The small molecule below binds the protein below.
Small molecule (SMILES): O=C(Nc1ccc(-c2ccnc(Nc3ccc(N4CCOCC4)cc3)n2)cc1)[C@H]1CCCN1

Sequence of chain 1.B:
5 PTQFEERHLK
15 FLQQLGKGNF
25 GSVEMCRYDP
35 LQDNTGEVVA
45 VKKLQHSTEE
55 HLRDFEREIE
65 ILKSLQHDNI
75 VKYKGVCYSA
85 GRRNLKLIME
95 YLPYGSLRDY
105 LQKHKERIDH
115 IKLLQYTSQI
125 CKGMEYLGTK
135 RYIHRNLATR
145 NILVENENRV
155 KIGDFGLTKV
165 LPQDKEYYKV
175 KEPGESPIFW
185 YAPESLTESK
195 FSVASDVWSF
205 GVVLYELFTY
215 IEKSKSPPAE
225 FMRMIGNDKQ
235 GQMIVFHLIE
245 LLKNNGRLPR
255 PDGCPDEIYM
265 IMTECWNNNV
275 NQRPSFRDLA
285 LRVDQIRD

Binding-site contacts:
Ligand atom C16 contacts residue MET93 of chain 1.B at 3.9 Å (hydrophobic).
Ligand atom N18 contacts residue LEU96 of chain 1.B at 3.0 Å (h-bond).
Ligand atom N8 contacts residue VAL27 of chain 1.B at 3.7 Å.
Ligand atom N20 contacts residue LEU19 of chain 1.B at 3.8 Å.
Ligand atom C15 contacts residue LYS46 of chain 1.B at 3.8 Å.
Ligand atom C24 contacts residue LEU19 of chain 1.B at 3.8 Å (hydrophobic).
Ligand atom C26 contacts residue GLY99 of chain 1.B at 3.8 Å.
Ligand atom C1 contacts residue VAL27 of chain 1.B at 3.7 Å (hydrophobic).
Ligand atom C13 contacts residue GLY22 of chain 1.B at 3.4 Å.
Ligand atom C6 contacts residue VAL27 of chain 1.B at 3.5 Å (hydrophobic).
Ligand atom C22 contacts residue TYR95 of chain 1.B at 3.8 Å (hydrophobic).
Ligand atom C23 contacts residue TYR95 of chain 1.B at 3.3 Å (hydrophobic).
Ligand atom C19 contacts residue LEU19 of chain 1.B at 3.9 Å (hydrophobic).
Ligand atom C16 contacts residue ALA44 of chain 1.B at 3.7 Å (hydrophobic).
Ligand atom C26 contacts residue LEU19 of chain 1.B at 3.8 Å (hydrophobic).
Ligand atom C27 contacts residue GLY99 of chain 1.B at 3.8 Å.
Ligand atom C17 contacts residue LEU96 of chain 1.B at 3.8 Å (hydrophobic).
Ligand atom C25 contacts residue LEU19 of chain 1.B at 3.9 Å (hydrophobic).
Ligand atom C9 contacts residue VAL27 of chain 1.B at 3.9 Å (hydrophobic).
Ligand atom C33 contacts residue LEU19 of chain 1.B at 3.3 Å (hydrophobic).
Ligand atom C25 contacts residue GLY99 of chain 1.B at 3.7 Å.
Ligand atom C17 contacts residue ALA44 of chain 1.B at 3.6 Å (hydrophobic).
Ligand atom N21 contacts residue LEU96 of chain 1.B at 2.6 Å (h-bond).
Ligand atom N18 contacts residue TYR95 of chain 1.B at 3.8 Å.
Ligand atom C13 contacts residue LYS21 of chain 1.B at 3.5 Å.
Ligand atom C24 contacts residue GLY99 of chain 1.B at 3.6 Å.
Ligand atom N20 contacts residue LEU147 of chain 1.B at 3.7 Å.
Ligand atom N21 contacts residue TYR95 of chain 1.B at 3.4 Å.
Ligand atom C17 contacts residue GLU94 of chain 1.B at 3.1 Å.
Ligand atom C2 contacts residue VAL27 of chain 1.B at 3.8 Å (hydrophobic).
Ligand atom C22 contacts residue GLY99 of chain 1.B at 3.7 Å.
Ligand atom C24 contacts residue TYR95 of chain 1.B at 3.7 Å (hydrophobic).
Ligand atom C19 contacts residue LEU96 of chain 1.B at 3.6 Å (hydrophobic).
Ligand atom C22 contacts residue LEU96 of chain 1.B at 3.3 Å (hydrophobic).
Ligand atom N18 contacts residue GLU94 of chain 1.B at 3.9 Å.
Ligand atom C23 contacts residue GLY99 of chain 1.B at 3.6 Å.
Ligand atom C14 contacts residue GLY25 of chain 1.B at 3.5 Å.
Ligand atom O10 contacts residue GLY20 of chain 1.B at 3.4 Å.
Ligand atom C3 contacts residue VAL27 of chain 1.B at 3.9 Å (hydrophobic).
Ligand atom C23 contacts residue LEU96 of chain 1.B at 3.2 Å (hydrophobic).